Sequence of chain 2.A:
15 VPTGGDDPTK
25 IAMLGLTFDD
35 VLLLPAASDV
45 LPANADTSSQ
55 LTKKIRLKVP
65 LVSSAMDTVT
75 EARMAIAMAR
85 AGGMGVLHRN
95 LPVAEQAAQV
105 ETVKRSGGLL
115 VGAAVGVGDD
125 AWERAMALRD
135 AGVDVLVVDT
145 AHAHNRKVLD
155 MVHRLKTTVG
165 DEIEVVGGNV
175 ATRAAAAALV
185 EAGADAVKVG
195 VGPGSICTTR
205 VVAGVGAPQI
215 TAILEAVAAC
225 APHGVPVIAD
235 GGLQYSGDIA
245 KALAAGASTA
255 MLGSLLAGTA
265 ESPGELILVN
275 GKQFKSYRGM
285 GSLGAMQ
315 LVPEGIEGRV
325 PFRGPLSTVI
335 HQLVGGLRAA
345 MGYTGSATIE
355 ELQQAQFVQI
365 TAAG

Sequence of chain 3.A:
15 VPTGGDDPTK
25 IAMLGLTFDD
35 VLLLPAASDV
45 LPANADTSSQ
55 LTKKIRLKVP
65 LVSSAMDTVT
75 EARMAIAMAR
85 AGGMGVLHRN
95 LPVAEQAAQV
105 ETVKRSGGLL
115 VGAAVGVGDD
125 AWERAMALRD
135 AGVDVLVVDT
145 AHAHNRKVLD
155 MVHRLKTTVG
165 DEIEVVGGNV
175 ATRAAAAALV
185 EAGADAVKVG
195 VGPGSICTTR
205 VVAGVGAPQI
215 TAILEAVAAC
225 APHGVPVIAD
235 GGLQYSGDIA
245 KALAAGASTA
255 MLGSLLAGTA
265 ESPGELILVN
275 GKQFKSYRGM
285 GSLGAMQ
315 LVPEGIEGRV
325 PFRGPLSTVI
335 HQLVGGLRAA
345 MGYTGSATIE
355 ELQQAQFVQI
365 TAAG

The small molecule below binds the protein below.
Small molecule (SMILES): O=C(Nc1cccc(Cl)c1Cl)N1CCN(S(=O)(=O)c2cccc3cnccc23)CC1

Binding-site contacts:
Ligand atom O19 contacts residue GLY285 of chain 2.A at 3.1 Å (h-bond).
Ligand atom O20 contacts residue IMP1 of chain 2.B at 2.8 Å (h-bond).
Ligand atom C04 contacts residue LEU45 of chain 3.A at 3.9 Å (hydrophobic).
Ligand atom CL08 contacts residue TYR347 of chain 3.A at 3.3 Å.
Ligand atom C03 contacts residue PRO46 of chain 3.A at 3.5 Å (hydrophobic).
Ligand atom C27 contacts residue IMP1 of chain 2.B at 3.6 Å.
Ligand atom C23 contacts residue ALA145 of chain 2.A at 4.0 Å (hydrophobic).
Ligand atom C28 contacts residue IMP1 of chain 2.B at 3.5 Å.
Ligand atom N25 contacts residue VAL195 of chain 2.A at 3.7 Å.
Ligand atom C23 contacts residue THR203 of chain 2.A at 3.5 Å.
Ligand atom O20 contacts residue GLY285 of chain 2.A at 3.9 Å.
Ligand atom C24 contacts residue TYR347 of chain 3.A at 3.8 Å (hydrophobic).
Ligand atom C29 contacts residue IMP1 of chain 2.B at 3.9 Å.
Ligand atom CL01 contacts residue TYR347 of chain 3.A at 3.9 Å.
Ligand atom C21 contacts residue IMP1 of chain 2.B at 3.7 Å.
Ligand atom C23 contacts residue TYR347 of chain 3.A at 3.9 Å (hydrophobic).
Ligand atom C26 contacts residue GLY194 of chain 2.A at 3.5 Å.
Ligand atom C27 contacts residue ALA145 of chain 2.A at 4.0 Å (hydrophobic).
Ligand atom O19 contacts residue MET284 of chain 2.A at 3.5 Å.
Ligand atom C26 contacts residue IMP1 of chain 2.B at 4.0 Å.
Ligand atom N25 contacts residue GLY196 of chain 2.A at 3.2 Å (h-bond).
Ligand atom S18 contacts residue IMP1 of chain 2.B at 3.7 Å.
Ligand atom O20 contacts residue GLU318 of chain 2.A at 3.8 Å.
Ligand atom C16 contacts residue GLU318 of chain 2.A at 3.6 Å.
Ligand atom CL01 contacts residue GLY346 of chain 3.A at 3.2 Å.
Ligand atom C30 contacts residue IMP1 of chain 2.B at 3.9 Å.
Ligand atom C24 contacts residue GLY196 of chain 2.A at 3.9 Å.
Ligand atom C17 contacts residue GLU318 of chain 2.A at 3.7 Å.
Ligand atom C24 contacts residue THR203 of chain 2.A at 3.2 Å.
Ligand atom C22 contacts residue ALA145 of chain 2.A at 3.8 Å (hydrophobic).
Ligand atom C04 contacts residue PRO46 of chain 3.A at 3.6 Å (hydrophobic).
Ligand atom O19 contacts residue IMP1 of chain 2.B at 3.5 Å.
Ligand atom CL01 contacts residue HIS146 of chain 2.A at 3.5 Å.
Ligand atom C22 contacts residue IMP1 of chain 2.B at 3.3 Å.
Ligand atom C16 contacts residue ALA145 of chain 2.A at 3.7 Å (hydrophobic).
Ligand atom C14 contacts residue ALA145 of chain 2.A at 3.9 Å (hydrophobic).
Ligand atom C16 contacts residue TYR347 of chain 3.A at 3.7 Å (hydrophobic).
Ligand atom CL08 contacts residue HIS146 of chain 2.A at 3.9 Å.
Ligand atom C24 contacts residue IMP1 of chain 2.B at 3.7 Å.
Ligand atom C23 contacts residue IMP1 of chain 2.B at 3.2 Å.